Binding-site contacts:
Ligand atom O5 contacts residue ASN709 of chain 1.C at 2.4 Å (h-bond).
Ligand atom C1 contacts residue ASN709 of chain 1.C at 1.4 Å.
Ligand atom C7 contacts residue ASN709 of chain 1.C at 3.4 Å.
Ligand atom O6 contacts residue ASP796 of chain 1.A at 4.5 Å.
Ligand atom C3 contacts residue ASN709 of chain 1.C at 3.8 Å.
Ligand atom C4 contacts residue ASN709 of chain 1.C at 4.2 Å.
Ligand atom C8 contacts residue GLY1131 of chain 1.C at 3.5 Å.
Ligand atom O7 contacts residue ASN709 of chain 1.C at 3.6 Å (h-bond).
Ligand atom N2 contacts residue ASN709 of chain 1.C at 2.9 Å (h-bond).
Ligand atom C2 contacts residue ASN709 of chain 1.C at 2.5 Å.
Ligand atom C5 contacts residue ASN709 of chain 1.C at 3.7 Å.

Sequence of chain 1.C:
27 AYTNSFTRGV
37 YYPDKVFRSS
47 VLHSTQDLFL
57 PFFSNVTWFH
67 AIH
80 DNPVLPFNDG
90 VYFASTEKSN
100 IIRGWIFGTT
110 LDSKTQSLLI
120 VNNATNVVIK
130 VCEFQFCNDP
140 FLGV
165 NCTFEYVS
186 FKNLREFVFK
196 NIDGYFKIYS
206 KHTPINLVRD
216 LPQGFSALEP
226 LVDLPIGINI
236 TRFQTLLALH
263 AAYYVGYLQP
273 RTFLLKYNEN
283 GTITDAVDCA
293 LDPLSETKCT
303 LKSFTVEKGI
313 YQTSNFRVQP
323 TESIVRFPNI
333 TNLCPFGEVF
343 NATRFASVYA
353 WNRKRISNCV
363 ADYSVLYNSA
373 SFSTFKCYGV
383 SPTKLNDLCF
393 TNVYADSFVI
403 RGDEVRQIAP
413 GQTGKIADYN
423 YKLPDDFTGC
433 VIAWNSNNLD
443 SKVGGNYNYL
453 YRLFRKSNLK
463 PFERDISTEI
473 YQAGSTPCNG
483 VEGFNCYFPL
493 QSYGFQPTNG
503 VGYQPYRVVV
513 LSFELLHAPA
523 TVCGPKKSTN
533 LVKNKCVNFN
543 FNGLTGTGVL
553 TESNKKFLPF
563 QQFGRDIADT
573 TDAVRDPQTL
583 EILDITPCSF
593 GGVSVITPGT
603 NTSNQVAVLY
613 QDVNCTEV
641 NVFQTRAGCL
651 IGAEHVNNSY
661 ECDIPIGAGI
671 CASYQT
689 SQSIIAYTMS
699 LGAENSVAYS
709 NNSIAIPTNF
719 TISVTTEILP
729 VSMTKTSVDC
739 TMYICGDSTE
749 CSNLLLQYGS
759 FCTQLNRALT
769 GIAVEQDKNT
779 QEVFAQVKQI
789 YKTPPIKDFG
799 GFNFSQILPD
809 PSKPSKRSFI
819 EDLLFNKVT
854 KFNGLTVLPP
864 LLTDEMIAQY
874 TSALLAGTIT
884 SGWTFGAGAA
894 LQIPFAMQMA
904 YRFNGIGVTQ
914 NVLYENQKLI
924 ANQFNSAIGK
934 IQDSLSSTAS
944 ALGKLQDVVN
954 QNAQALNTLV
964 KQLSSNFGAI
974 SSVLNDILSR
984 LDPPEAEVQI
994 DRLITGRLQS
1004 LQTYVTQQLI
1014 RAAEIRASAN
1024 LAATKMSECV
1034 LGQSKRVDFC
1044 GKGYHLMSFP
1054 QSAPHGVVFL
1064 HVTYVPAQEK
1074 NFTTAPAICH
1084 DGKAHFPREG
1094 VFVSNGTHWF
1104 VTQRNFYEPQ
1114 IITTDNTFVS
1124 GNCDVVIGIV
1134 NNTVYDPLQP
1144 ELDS

Sequence of chain 1.A:
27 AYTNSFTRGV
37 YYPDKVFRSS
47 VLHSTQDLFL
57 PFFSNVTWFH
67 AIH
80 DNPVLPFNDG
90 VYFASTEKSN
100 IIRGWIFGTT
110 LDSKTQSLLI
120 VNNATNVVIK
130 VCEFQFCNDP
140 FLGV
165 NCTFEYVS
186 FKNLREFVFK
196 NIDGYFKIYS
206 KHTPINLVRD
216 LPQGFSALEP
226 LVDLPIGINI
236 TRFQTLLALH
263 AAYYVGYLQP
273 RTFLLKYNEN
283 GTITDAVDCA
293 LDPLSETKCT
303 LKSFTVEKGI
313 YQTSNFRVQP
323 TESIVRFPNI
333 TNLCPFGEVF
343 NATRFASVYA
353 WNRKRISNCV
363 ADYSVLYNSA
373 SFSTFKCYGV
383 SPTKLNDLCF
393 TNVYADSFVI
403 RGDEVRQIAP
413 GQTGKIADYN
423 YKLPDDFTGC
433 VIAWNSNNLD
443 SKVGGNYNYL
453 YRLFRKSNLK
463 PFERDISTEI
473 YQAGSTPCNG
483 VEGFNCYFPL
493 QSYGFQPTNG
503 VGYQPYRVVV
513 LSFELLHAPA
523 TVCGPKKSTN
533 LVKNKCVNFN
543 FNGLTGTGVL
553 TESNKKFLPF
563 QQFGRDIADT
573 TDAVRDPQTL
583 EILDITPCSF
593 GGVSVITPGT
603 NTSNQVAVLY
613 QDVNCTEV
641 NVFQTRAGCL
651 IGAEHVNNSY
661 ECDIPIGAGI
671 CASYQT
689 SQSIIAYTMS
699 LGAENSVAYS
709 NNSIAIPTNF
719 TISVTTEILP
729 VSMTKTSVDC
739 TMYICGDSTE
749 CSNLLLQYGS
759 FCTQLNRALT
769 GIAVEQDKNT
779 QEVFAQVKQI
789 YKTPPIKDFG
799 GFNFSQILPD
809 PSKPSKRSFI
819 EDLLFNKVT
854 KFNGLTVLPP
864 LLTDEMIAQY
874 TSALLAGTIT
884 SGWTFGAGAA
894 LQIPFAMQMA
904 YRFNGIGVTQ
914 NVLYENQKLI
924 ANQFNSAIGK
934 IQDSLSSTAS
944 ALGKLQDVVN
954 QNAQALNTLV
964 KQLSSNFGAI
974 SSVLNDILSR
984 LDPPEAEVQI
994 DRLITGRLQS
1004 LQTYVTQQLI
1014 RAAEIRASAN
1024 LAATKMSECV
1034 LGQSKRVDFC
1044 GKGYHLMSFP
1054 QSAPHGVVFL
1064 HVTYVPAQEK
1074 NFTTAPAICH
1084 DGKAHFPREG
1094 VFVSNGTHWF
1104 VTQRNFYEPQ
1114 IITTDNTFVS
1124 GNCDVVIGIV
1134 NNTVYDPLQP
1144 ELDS

The protein below binds the small molecule below.
Small molecule (SMILES): CC(=O)N[C@@H]1[C@@H](O)[C@H](O)[C@@H](CO)O[C@H]1O